Sequence of chain 8.C:
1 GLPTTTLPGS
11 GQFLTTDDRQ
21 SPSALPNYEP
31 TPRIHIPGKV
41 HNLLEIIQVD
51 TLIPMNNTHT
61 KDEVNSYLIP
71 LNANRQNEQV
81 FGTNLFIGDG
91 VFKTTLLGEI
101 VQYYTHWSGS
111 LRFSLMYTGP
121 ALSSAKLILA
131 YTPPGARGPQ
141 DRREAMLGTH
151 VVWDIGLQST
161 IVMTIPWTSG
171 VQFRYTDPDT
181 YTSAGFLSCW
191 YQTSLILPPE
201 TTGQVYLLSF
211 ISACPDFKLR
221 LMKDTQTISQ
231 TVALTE

The small molecule below binds the protein below.
Small molecule (SMILES): Cc1cc(CCCCCOc2ccc(C3=NCCO3)cc2)on1

Binding-site contacts:
Ligand atom C4 contacts residue TYR197 of chain 8.A at 3.8 Å (hydrophobic).
Ligand atom C4B contacts residue TYR152 of chain 8.A at 3.8 Å (hydrophobic).
Ligand atom C5B contacts residue MET224 of chain 8.A at 3.8 Å (hydrophobic).
Ligand atom C3B contacts residue TYR152 of chain 8.A at 3.7 Å (hydrophobic).
Ligand atom C2B contacts residue VAL188 of chain 8.A at 3.5 Å (hydrophobic).
Ligand atom C1B contacts residue TYR128 of chain 8.A at 3.6 Å (hydrophobic).
Ligand atom N2 contacts residue ASN219 of chain 8.A at 3.8 Å.
Ligand atom N3A contacts residue ALA24 of chain 8.C at 3.8 Å.
Ligand atom C5A contacts residue VAL176 of chain 8.A at 3.6 Å (hydrophobic).
Ligand atom C4 contacts residue LEU106 of chain 8.A at 3.9 Å (hydrophobic).
Ligand atom C5C contacts residue VAL191 of chain 8.A at 3.8 Å (hydrophobic).
Ligand atom O1 contacts residue MET221 of chain 8.A at 3.9 Å.
Ligand atom C1B contacts residue VAL188 of chain 8.A at 3.8 Å (hydrophobic).
Ligand atom C3 contacts residue ASN219 of chain 8.A at 4.0 Å.
Ligand atom C1C contacts residue LEU106 of chain 8.A at 3.8 Å (hydrophobic).
Ligand atom C5A contacts residue PHE186 of chain 8.A at 3.5 Å (hydrophobic).
Ligand atom C4C contacts residue VAL188 of chain 8.A at 3.7 Å (hydrophobic).
Ligand atom C4C contacts residue VAL191 of chain 8.A at 3.0 Å (hydrophobic).
Ligand atom N2 contacts residue LEU106 of chain 8.A at 3.8 Å.
Ligand atom C2A contacts residue PHE186 of chain 8.A at 3.3 Å (hydrophobic).
Ligand atom C4B contacts residue PHE186 of chain 8.A at 3.6 Å (hydrophobic).
Ligand atom O1B contacts residue TYR128 of chain 8.A at 3.4 Å (h-bond).
Ligand atom C4A contacts residue PRO174 of chain 8.A at 3.1 Å (hydrophobic).
Ligand atom O1 contacts residue LEU106 of chain 8.A at 3.7 Å.
Ligand atom O1B contacts residue ILE104 of chain 8.A at 3.9 Å.
Ligand atom C31 contacts residue ASN219 of chain 8.A at 3.3 Å.
Ligand atom N3A contacts residue TYR152 of chain 8.A at 3.5 Å.
Ligand atom C1B contacts residue ILE104 of chain 8.A at 4.0 Å (hydrophobic).
Ligand atom C5B contacts residue PHE186 of chain 8.A at 3.9 Å (hydrophobic).
Ligand atom C6B contacts residue TYR128 of chain 8.A at 3.3 Å (hydrophobic).
Ligand atom C3B contacts residue VAL188 of chain 8.A at 3.8 Å (hydrophobic).
Ligand atom C1C contacts residue TYR128 of chain 8.A at 3.7 Å (hydrophobic).
Ligand atom C6B contacts residue ILE104 of chain 8.A at 3.6 Å (hydrophobic).
Ligand atom N3A contacts residue PRO174 of chain 8.A at 3.7 Å.
Ligand atom N3A contacts residue PHE186 of chain 8.A at 4.0 Å.
Ligand atom O1A contacts residue PHE186 of chain 8.A at 3.0 Å.
Ligand atom C2A contacts residue TYR152 of chain 8.A at 3.6 Å (hydrophobic).
Ligand atom C3C contacts residue TYR128 of chain 8.A at 3.4 Å (hydrophobic).
Ligand atom C2C contacts residue TYR197 of chain 8.A at 3.7 Å (hydrophobic).
Ligand atom C5 contacts residue LEU106 of chain 8.A at 3.8 Å (hydrophobic).

Sequence of chain 8.A:
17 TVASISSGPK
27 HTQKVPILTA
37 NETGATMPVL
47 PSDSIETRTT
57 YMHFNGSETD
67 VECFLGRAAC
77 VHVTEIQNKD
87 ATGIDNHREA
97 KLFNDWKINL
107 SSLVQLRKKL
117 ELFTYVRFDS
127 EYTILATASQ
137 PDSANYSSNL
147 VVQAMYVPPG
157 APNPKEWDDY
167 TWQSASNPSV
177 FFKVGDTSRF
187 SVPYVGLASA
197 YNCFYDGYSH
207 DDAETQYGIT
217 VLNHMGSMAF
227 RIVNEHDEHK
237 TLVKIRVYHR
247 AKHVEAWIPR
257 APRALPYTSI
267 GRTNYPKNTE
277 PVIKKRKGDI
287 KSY